Sequence of chain 2.B:
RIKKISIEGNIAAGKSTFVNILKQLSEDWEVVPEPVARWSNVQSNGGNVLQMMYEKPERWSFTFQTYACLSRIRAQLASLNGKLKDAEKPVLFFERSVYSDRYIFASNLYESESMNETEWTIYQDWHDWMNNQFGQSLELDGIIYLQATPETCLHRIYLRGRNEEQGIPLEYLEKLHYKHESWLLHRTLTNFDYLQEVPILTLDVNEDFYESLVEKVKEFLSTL

Binding-site contacts:
Ligand atom N4 contacts residue GLN117 of chain 2.B at 3.0 Å (h-bond).
Ligand atom C6 contacts residue GLU73 of chain 2.B at 3.6 Å.
Ligand atom C5' contacts residue TRP78 of chain 2.B at 3.9 Å (hydrophobic).
Ligand atom N3 contacts residue PHE157 of chain 2.B at 3.3 Å.
Ligand atom N4 contacts residue ASP153 of chain 2.B at 2.7 Å (salt-bridge).
Ligand atom C2' contacts residue PHE157 of chain 2.B at 3.9 Å (hydrophobic).
Ligand atom C4' contacts residue LEU102 of chain 2.B at 3.9 Å (hydrophobic).
Ligand atom C6 contacts residue TRP78 of chain 2.B at 3.7 Å (hydrophobic).
Ligand atom O3' contacts residue ILE50 of chain 2.B at 3.9 Å.
Ligand atom O4' contacts residue LEU102 of chain 2.B at 3.5 Å.
Ligand atom O3' contacts residue TYR106 of chain 2.B at 2.6 Å (h-bond).
Ligand atom O3' contacts residue GLU217 of chain 2.B at 2.6 Å (salt-bridge).
Ligand atom C4 contacts residue GLN117 of chain 2.B at 3.8 Å.
Ligand atom O2 contacts residue GLN117 of chain 2.B at 3.6 Å (h-bond).
Ligand atom N3 contacts residue GLN117 of chain 2.B at 3.0 Å (h-bond).
Ligand atom C5' contacts residue GLU73 of chain 2.B at 3.4 Å.
Ligand atom C1' contacts residue TYR106 of chain 2.B at 3.9 Å (hydrophobic).
Ligand atom C3' contacts residue GLU217 of chain 2.B at 3.4 Å.
Ligand atom O5' contacts residue GLU73 of chain 2.B at 2.6 Å (salt-bridge).
Ligand atom N4 contacts residue PHE157 of chain 2.B at 3.6 Å.
Ligand atom C2 contacts residue GLN117 of chain 2.B at 3.7 Å.
Ligand atom C5 contacts residue ASP153 of chain 2.B at 3.7 Å.
Ligand atom C4' contacts residue GLU217 of chain 2.B at 3.8 Å.
Ligand atom C2' contacts residue TYR106 of chain 2.B at 3.4 Å (hydrophobic).
Ligand atom C5' contacts residue ARG214 of chain 2.B at 3.9 Å.
Ligand atom C4 contacts residue ASP153 of chain 2.B at 3.6 Å.
Ligand atom C3' contacts residue TYR106 of chain 2.B at 3.6 Å (hydrophobic).
Ligand atom O2 contacts residue MET105 of chain 2.B at 3.7 Å.
Ligand atom C2 contacts residue PHE116 of chain 2.B at 3.4 Å (hydrophobic).
Ligand atom C4 contacts residue PHE157 of chain 2.B at 3.6 Å (hydrophobic).
Ligand atom O4' contacts residue TRP78 of chain 2.B at 3.6 Å.
Ligand atom N3 contacts residue PHE116 of chain 2.B at 3.5 Å.
Ligand atom C6 contacts residue ARG148 of chain 2.B at 3.7 Å.
Ligand atom O2 contacts residue PHE157 of chain 2.B at 3.5 Å.
Ligand atom C5 contacts residue GLU73 of chain 2.B at 3.6 Å.
Ligand atom C2' contacts residue ILE50 of chain 2.B at 3.6 Å (hydrophobic).
Ligand atom C2 contacts residue PHE157 of chain 2.B at 3.4 Å (hydrophobic).
Ligand atom C5' contacts residue VAL75 of chain 2.B at 3.6 Å (hydrophobic).
Ligand atom O2 contacts residue PHE116 of chain 2.B at 3.5 Å.
Ligand atom O5' contacts residue ARG148 of chain 2.B at 3.1 Å (salt-bridge).

A protein and the small-molecule ligand that binds it are described below.
Small molecule (SMILES): Nc1ccn([C@H]2C[C@H](O)[C@@H](CO)O2)c(=O)n1